Sequence of chain 1.B:
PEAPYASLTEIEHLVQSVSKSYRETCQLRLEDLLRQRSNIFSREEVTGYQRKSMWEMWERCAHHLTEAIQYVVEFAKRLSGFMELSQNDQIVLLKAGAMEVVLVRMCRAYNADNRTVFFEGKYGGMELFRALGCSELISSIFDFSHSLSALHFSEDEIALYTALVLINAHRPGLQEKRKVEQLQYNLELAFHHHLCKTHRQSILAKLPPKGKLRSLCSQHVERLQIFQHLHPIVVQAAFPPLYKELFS

A small-molecule ligand and the protein it binds are described below.
Small molecule (SMILES): Cc1c(CN2CCN(C(=O)C3CCCC3)[C@@H](C)C2)cc(F)cc1NS(=O)(=O)c1ccc(F)cc1

Binding-site contacts:
Ligand atom C8 contacts residue PHE146 of chain 1.B at 3.7 Å (hydrophobic).
Ligand atom O34 contacts residue MET110 of chain 1.B at 3.5 Å.
Ligand atom C7 contacts residue PHE133 of chain 1.B at 3.7 Å (hydrophobic).
Ligand atom N10 contacts residue PHE122 of chain 1.B at 2.9 Å (h-bond).
Ligand atom C26 contacts residue PHE123 of chain 1.B at 3.9 Å (hydrophobic).
Ligand atom C24 contacts residue LEU69 of chain 1.B at 3.7 Å (hydrophobic).
Ligand atom F9 contacts residue SER149 of chain 1.B at 2.8 Å.
Ligand atom C27 contacts residue PHE122 of chain 1.B at 3.6 Å (hydrophobic).
Ligand atom F33 contacts residue LEU69 of chain 1.B at 3.5 Å.
Ligand atom C4 contacts residue VAL121 of chain 1.B at 3.6 Å (hydrophobic).
Ligand atom C7 contacts residue VAL121 of chain 1.B at 3.8 Å (hydrophobic).
Ligand atom C6 contacts residue VAL121 of chain 1.B at 3.6 Å (hydrophobic).
Ligand atom F33 contacts residue CYS65 of chain 1.B at 3.3 Å.
Ligand atom C1 contacts residue VAL121 of chain 1.B at 3.6 Å (hydrophobic).
Ligand atom O22 contacts residue LEU32 of chain 1.B at 3.6 Å.
Ligand atom F9 contacts residue MET110 of chain 1.B at 3.4 Å.
Ligand atom N10 contacts residue ALA113 of chain 1.B at 3.7 Å.
Ligand atom O34 contacts residue ALA113 of chain 1.B at 3.4 Å.
Ligand atom C5 contacts residue VAL121 of chain 1.B at 3.8 Å (hydrophobic).
Ligand atom C3 contacts residue MET110 of chain 1.B at 3.8 Å (hydrophobic).
Ligand atom C8 contacts residue PHE133 of chain 1.B at 3.9 Å (hydrophobic).
Ligand atom C26 contacts residue HIS68 of chain 1.B at 3.9 Å.
Ligand atom S20 contacts residue PHE122 of chain 1.B at 3.5 Å (h-bond).
Ligand atom C2 contacts residue MET110 of chain 1.B at 3.7 Å (hydrophobic).
Ligand atom C29 contacts residue ILE142 of chain 1.B at 3.9 Å (hydrophobic).
Ligand atom C31 contacts residue PHE231 of chain 1.B at 3.6 Å (hydrophobic).
Ligand atom O22 contacts residue PHE122 of chain 1.B at 3.0 Å (h-bond).
Ligand atom C28 contacts residue LEU136 of chain 1.B at 3.8 Å (hydrophobic).
Ligand atom F33 contacts residue HIS68 of chain 1.B at 3.0 Å.
Ligand atom F9 contacts residue VAL121 of chain 1.B at 3.9 Å.
Ligand atom S20 contacts residue ALA113 of chain 1.B at 3.5 Å.
Ligand atom O19 contacts residue HIS224 of chain 1.B at 3.1 Å.
Ligand atom C2 contacts residue VAL121 of chain 1.B at 3.6 Å (hydrophobic).
Ligand atom C12 contacts residue PHE133 of chain 1.B at 3.9 Å (hydrophobic).
Ligand atom C7 contacts residue PHE122 of chain 1.B at 3.6 Å (hydrophobic).
Ligand atom O19 contacts residue LEU69 of chain 1.B at 3.6 Å.
Ligand atom C13 contacts residue PHE133 of chain 1.B at 3.8 Å (hydrophobic).
Ligand atom O22 contacts residue ALA113 of chain 1.B at 3.3 Å.
Ligand atom C3 contacts residue VAL121 of chain 1.B at 3.4 Å (hydrophobic).
Ligand atom C25 contacts residue HIS68 of chain 1.B at 3.7 Å.